Sequence of chain 1.B:
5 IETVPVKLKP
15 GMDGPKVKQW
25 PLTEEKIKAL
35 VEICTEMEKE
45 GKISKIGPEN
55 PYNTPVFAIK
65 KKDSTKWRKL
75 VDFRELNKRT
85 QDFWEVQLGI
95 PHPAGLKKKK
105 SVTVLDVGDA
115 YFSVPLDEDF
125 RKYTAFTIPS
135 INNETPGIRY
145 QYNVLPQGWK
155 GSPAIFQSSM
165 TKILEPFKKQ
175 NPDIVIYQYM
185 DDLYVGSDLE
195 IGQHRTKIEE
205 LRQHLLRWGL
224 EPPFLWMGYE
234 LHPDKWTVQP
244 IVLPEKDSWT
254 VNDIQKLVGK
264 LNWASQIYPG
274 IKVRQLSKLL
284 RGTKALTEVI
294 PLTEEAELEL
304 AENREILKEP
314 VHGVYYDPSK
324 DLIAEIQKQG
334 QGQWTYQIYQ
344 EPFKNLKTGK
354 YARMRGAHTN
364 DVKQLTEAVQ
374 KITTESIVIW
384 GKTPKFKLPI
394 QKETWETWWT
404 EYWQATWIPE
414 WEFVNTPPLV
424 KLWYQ

This small molecule binds to this protein.
Small molecule (SMILES): Cc1cc(/C=C/C#N)cc(C)c1Nc1ccnc(Nc2ccc(C#N)cc2)n1

Binding-site contacts:
Ligand atom C1 contacts residue TYR183 of chain 1.A at 3.5 Å (hydrophobic).
Ligand atom N5 contacts residue PRO238 of chain 1.A at 3.0 Å (h-bond).
Ligand atom C22 contacts residue TRP231 of chain 1.A at 3.6 Å (hydrophobic).
Ligand atom C20 contacts residue TRP231 of chain 1.A at 3.5 Å (hydrophobic).
Ligand atom C22 contacts residue TYR190 of chain 1.A at 3.4 Å (hydrophobic).
Ligand atom N5 contacts residue HIS237 of chain 1.A at 2.9 Å.
Ligand atom C2 contacts residue TYR183 of chain 1.A at 3.3 Å (hydrophobic).
Ligand atom C19 contacts residue PHE229 of chain 1.A at 3.6 Å (hydrophobic).
Ligand atom C9 contacts residue GLU138 of chain 1.B at 3.5 Å.
Ligand atom C12 contacts residue LYS103 of chain 1.A at 3.6 Å.
Ligand atom C15 contacts residue LYS105 of chain 1.A at 3.7 Å.
Ligand atom N1 contacts residue TYR183 of chain 1.A at 3.7 Å.
Ligand atom C21 contacts residue LEU236 of chain 1.A at 3.7 Å (hydrophobic).
Ligand atom C19 contacts residue HIS237 of chain 1.A at 3.5 Å.
Ligand atom C16 contacts residue LYS103 of chain 1.A at 3.3 Å.
Ligand atom C15 contacts residue LYS103 of chain 1.A at 3.2 Å.
Ligand atom C19 contacts residue LEU236 of chain 1.A at 3.7 Å (hydrophobic).
Ligand atom N4 contacts residue LEU102 of chain 1.A at 3.6 Å.
Ligand atom N4 contacts residue LYS103 of chain 1.A at 2.6 Å (salt-bridge).
Ligand atom C7 contacts residue TYR183 of chain 1.A at 3.6 Å (hydrophobic).
Ligand atom C12 contacts residue LEU102 of chain 1.A at 3.7 Å (hydrophobic).
Ligand atom N6 contacts residue TRP231 of chain 1.A at 3.4 Å.
Ligand atom C7 contacts residue PRO97 of chain 1.A at 3.8 Å (hydrophobic).
Ligand atom N6 contacts residue TYR190 of chain 1.A at 3.2 Å (h-bond).
Ligand atom C14 contacts residue PRO238 of chain 1.A at 3.8 Å (hydrophobic).
Ligand atom N2 contacts residue LYS105 of chain 1.A at 3.7 Å.
Ligand atom C4 contacts residue TYR190 of chain 1.A at 3.5 Å (hydrophobic).
Ligand atom N2 contacts residue LYS103 of chain 1.A at 3.2 Å (salt-bridge).
Ligand atom C5 contacts residue TYR183 of chain 1.A at 3.7 Å (hydrophobic).
Ligand atom C6 contacts residue TYR183 of chain 1.A at 3.4 Å (hydrophobic).
Ligand atom N4 contacts residue LYS105 of chain 1.A at 3.7 Å.
Ligand atom C3 contacts residue TYR183 of chain 1.A at 3.6 Å (hydrophobic).
Ligand atom C22 contacts residue PHE229 of chain 1.A at 3.5 Å (hydrophobic).
Ligand atom C13 contacts residue HIS237 of chain 1.A at 3.7 Å.
Ligand atom C16 contacts residue LYS105 of chain 1.A at 3.8 Å.
Ligand atom C8 contacts residue VAL181 of chain 1.A at 3.8 Å (hydrophobic).
Ligand atom C14 contacts residue TYR320 of chain 1.A at 3.6 Å (hydrophobic).
Ligand atom C14 contacts residue HIS237 of chain 1.A at 3.2 Å.
Ligand atom N2 contacts residue LEU102 of chain 1.A at 3.8 Å.
Ligand atom C15 contacts residue TYR320 of chain 1.A at 3.8 Å (hydrophobic).

Sequence of chain 1.A:
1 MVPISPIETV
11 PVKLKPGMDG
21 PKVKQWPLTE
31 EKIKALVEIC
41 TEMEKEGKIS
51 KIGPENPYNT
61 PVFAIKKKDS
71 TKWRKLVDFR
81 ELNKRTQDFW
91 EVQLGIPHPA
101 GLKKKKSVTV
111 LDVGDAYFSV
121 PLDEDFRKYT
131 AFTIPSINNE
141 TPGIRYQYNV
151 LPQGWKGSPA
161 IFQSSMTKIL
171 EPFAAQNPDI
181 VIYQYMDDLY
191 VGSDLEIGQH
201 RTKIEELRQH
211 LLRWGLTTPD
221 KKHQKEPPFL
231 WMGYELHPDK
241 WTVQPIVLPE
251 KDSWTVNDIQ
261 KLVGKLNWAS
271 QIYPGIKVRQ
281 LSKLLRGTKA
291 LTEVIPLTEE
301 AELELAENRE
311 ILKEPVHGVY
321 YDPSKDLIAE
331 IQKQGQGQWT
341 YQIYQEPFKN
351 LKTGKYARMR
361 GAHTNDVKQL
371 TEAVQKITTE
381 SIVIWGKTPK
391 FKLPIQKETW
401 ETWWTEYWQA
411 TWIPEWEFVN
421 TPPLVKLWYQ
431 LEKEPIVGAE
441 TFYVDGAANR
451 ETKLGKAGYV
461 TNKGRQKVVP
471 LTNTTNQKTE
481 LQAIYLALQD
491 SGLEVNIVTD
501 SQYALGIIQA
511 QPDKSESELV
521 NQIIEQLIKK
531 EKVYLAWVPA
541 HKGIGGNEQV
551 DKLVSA